This small molecule binds to this protein.
Small molecule (SMILES): CC(=O)NCCNc1cccc2c(S(=O)(=O)O)cccc12

Sequence of chain 19.A:
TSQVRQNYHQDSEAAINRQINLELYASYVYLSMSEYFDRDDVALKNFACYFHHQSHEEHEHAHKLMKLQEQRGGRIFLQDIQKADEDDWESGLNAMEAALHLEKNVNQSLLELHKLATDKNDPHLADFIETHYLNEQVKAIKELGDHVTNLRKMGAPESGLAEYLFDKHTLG

Binding-site contacts:
Ligand atom C5' contacts residue HIS53 of chain 19.A at 4.2 Å.
Ligand atom O3S contacts residue HIS56 of chain 19.A at 3.4 Å.
Ligand atom O2' contacts residue CYS49 of chain 19.A at 3.9 Å.
Ligand atom C4' contacts residue CYS49 of chain 19.A at 4.5 Å (hydrophobic).
Ligand atom N6' contacts residue HIS53 of chain 19.A at 3.8 Å.
Ligand atom C7 contacts residue HIS53 of chain 19.A at 4.2 Å.
Ligand atom C8 contacts residue HIS56 of chain 19.A at 3.9 Å.
Ligand atom C1 contacts residue HIS53 of chain 19.A at 4.4 Å.
Ligand atom C10 contacts residue HIS53 of chain 19.A at 3.4 Å.
Ligand atom C4 contacts residue HIS53 of chain 19.A at 3.5 Å.
Ligand atom O2' contacts residue HIS52 of chain 19.A at 2.7 Å (h-bond).
Ligand atom C2 contacts residue HIS53 of chain 19.A at 4.4 Å.
Ligand atom N3' contacts residue CYS49 of chain 19.A at 3.1 Å (h-bond).
Ligand atom O2S contacts residue HIS56 of chain 19.A at 4.4 Å.
Ligand atom C6 contacts residue HIS52 of chain 19.A at 3.6 Å.
Ligand atom C5' contacts residue CYS49 of chain 19.A at 3.8 Å (hydrophobic).
Ligand atom C5 contacts residue HIS53 of chain 19.A at 3.7 Å.
Ligand atom C3 contacts residue HIS53 of chain 19.A at 4.0 Å.
Ligand atom C9 contacts residue HIS53 of chain 19.A at 4.0 Å.
Ligand atom C2' contacts residue HIS52 of chain 19.A at 3.9 Å.
Ligand atom C7 contacts residue HIS56 of chain 19.A at 3.8 Å.
Ligand atom C6 contacts residue HIS53 of chain 19.A at 3.8 Å.
Ligand atom C1' contacts residue CYS49 of chain 19.A at 1.8 Å (hydrophobic).
Ligand atom C2' contacts residue CYS49 of chain 19.A at 2.8 Å (hydrophobic).
Ligand atom C7 contacts residue HIS52 of chain 19.A at 3.6 Å.